A protein and the small-molecule ligand that binds it are described below.
Small molecule (SMILES): Nc1ncnc2c1ncn2[C@@H]1O[C@@H]2CO[P](=O)(O)O[C@H]3[C@@H](O)[C@H](n4cnc5c(N)ncnc54)O[C@@H]3CO[P](=O)(O)O[C@H]3[C@@H](O)[C@H](n4cnc5c(N)ncnc54)O[C@@H]3CO[P](=O)(O)O[C@H]3[C@@H](O)[C@H](n4cnc5c(N)ncnc54)O[C@@H]3CO[P](=O)(O)O[C@H]2[C@H]1O

Binding-site contacts:
Ligand atom N7 contacts residue TYR14 of chain 2.A at 3.1 Å.
Ligand atom O3' contacts residue MET181 of chain 2.A at 2.9 Å (h-bond).
Ligand atom N1 contacts residue SER98 of chain 2.B at 3.1 Å (h-bond).
Ligand atom N6 contacts residue TYR14 of chain 2.A at 3.2 Å.
Ligand atom N6 contacts residue SER15 of chain 2.B at 2.8 Å (h-bond).
Ligand atom O2' contacts residue TYR14 of chain 2.A at 2.8 Å (h-bond).
Ligand atom C2 contacts residue HIS155 of chain 2.A at 3.3 Å.
Ligand atom C8 contacts residue ASN13 of chain 2.A at 3.3 Å.
Ligand atom N6 contacts residue SER51 of chain 2.B at 2.7 Å (h-bond).
Ligand atom C2 contacts residue MET181 of chain 2.A at 2.6 Å (hydrophobic).
Ligand atom P contacts residue MET181 of chain 2.A at 3.3 Å.
Ligand atom N6 contacts residue PHE29 of chain 2.A at 2.7 Å (h-bond).
Ligand atom O2' contacts residue ASP10 of chain 2.B at 2.7 Å (salt-bridge).
Ligand atom N9 contacts residue MET181 of chain 2.B at 3.3 Å (h-bond).
Ligand atom C2 contacts residue VAL180 of chain 2.B at 3.3 Å (hydrophobic).
Ligand atom OP1 contacts residue GLY156 of chain 2.A at 3.0 Å (h-bond).
Ligand atom C6 contacts residue MET181 of chain 2.A at 3.2 Å (hydrophobic).
Ligand atom N6 contacts residue SER15 of chain 2.A at 2.7 Å (h-bond).
Ligand atom O2' contacts residue MET181 of chain 2.B at 2.5 Å (h-bond).
Ligand atom N7 contacts residue SER51 of chain 2.B at 3.3 Å (h-bond).
Ligand atom C4 contacts residue MET181 of chain 2.B at 3.2 Å (hydrophobic).
Ligand atom N7 contacts residue SER15 of chain 2.A at 3.2 Å (h-bond).
Ligand atom N3 contacts residue VAL180 of chain 2.B at 3.1 Å.
Ligand atom O5' contacts residue MET181 of chain 2.A at 3.2 Å (h-bond).
Ligand atom N6 contacts residue SER98 of chain 2.A at 3.2 Å (h-bond).
Ligand atom N1 contacts residue PHE29 of chain 2.A at 3.1 Å (h-bond).
Ligand atom N1 contacts residue TYR19 of chain 2.A at 2.9 Å (h-bond).
Ligand atom N6 contacts residue SER51 of chain 2.A at 2.8 Å (h-bond).
Ligand atom OP2 contacts residue GLY182 of chain 2.B at 3.1 Å (h-bond).
Ligand atom N6 contacts residue PHE29 of chain 2.B at 2.8 Å (h-bond).
Ligand atom C5 contacts residue MET181 of chain 2.B at 3.1 Å (hydrophobic).
Ligand atom N3 contacts residue MET181 of chain 2.A at 3.1 Å.
Ligand atom O2' contacts residue ASP10 of chain 2.A at 3.0 Å (salt-bridge).
Ligand atom OP2 contacts residue MET181 of chain 2.A at 3.0 Å (h-bond).
Ligand atom O2' contacts residue GLY182 of chain 2.B at 2.8 Å (h-bond).
Ligand atom C8 contacts residue MET181 of chain 2.B at 3.2 Å (hydrophobic).
Ligand atom N1 contacts residue MET181 of chain 2.A at 2.8 Å.
Ligand atom N1 contacts residue SER51 of chain 2.A at 2.9 Å (h-bond).
Ligand atom C6 contacts residue SER51 of chain 2.A at 3.3 Å.
Ligand atom N7 contacts residue MET181 of chain 2.B at 3.1 Å (h-bond).

Sequence of chain 2.B:
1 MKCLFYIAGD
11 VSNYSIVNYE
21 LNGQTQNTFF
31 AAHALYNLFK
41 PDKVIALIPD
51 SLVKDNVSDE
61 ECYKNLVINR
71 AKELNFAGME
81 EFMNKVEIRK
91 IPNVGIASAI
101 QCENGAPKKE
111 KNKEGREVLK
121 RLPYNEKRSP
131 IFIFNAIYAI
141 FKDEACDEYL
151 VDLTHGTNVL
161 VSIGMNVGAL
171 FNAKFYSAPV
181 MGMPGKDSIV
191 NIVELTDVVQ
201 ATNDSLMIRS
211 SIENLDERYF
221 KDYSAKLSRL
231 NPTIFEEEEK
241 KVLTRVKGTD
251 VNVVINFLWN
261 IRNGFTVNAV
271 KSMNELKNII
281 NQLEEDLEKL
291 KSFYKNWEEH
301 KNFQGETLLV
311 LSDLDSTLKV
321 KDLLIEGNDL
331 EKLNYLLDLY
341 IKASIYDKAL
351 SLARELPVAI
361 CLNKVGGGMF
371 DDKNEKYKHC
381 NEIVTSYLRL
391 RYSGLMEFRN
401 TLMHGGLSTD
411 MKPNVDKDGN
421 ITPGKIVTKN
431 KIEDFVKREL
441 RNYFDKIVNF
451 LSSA

Sequence of chain 2.A:
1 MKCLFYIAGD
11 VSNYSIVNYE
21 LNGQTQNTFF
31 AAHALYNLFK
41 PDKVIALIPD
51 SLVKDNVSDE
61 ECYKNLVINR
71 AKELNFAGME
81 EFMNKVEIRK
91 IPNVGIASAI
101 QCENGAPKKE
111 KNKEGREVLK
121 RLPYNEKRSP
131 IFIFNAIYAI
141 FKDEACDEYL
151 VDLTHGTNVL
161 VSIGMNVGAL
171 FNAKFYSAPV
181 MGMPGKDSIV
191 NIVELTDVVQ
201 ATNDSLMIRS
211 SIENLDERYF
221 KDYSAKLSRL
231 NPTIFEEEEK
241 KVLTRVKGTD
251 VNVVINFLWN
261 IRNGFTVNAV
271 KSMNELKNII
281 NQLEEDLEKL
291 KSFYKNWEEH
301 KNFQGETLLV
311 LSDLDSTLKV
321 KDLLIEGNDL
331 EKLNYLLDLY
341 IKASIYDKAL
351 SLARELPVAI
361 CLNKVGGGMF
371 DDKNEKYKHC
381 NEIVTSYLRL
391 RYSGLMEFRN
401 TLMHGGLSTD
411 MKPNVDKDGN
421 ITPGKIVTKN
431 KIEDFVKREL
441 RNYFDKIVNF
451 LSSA